The small molecule below binds the protein below.
Small molecule (SMILES): CC(C)CCC[C@@H](C)[C@H]1CC[C@H]2[C@@H]3CC=C4C[C@@H](OC(=O)CCC(=O)O)CC[C@]4(C)[C@H]3CC[C@]12C

Binding-site contacts:
Ligand atom CAA contacts residue ILE188 of chain 1.A at 4.1 Å (hydrophobic).
Ligand atom OAG contacts residue ALA176 of chain 1.A at 3.9 Å.
Ligand atom CAX contacts residue ARG175 of chain 1.A at 4.0 Å.
Ligand atom CAZ contacts residue ILE179 of chain 1.A at 3.9 Å (hydrophobic).
Ligand atom CAR contacts residue ALA176 of chain 1.A at 3.7 Å (hydrophobic).
Ligand atom CAN contacts residue ILE184 of chain 1.A at 4.3 Å (hydrophobic).
Ligand atom CAK contacts residue ILE179 of chain 1.A at 4.3 Å (hydrophobic).
Ligand atom CAB contacts residue ILE184 of chain 1.A at 4.4 Å (hydrophobic).
Ligand atom CAY contacts residue ALA176 of chain 1.A at 4.3 Å (hydrophobic).
Ligand atom CAD contacts residue ALA180 of chain 1.A at 3.7 Å (hydrophobic).
Ligand atom CAI contacts residue ILE179 of chain 1.A at 3.8 Å (hydrophobic).
Ligand atom OAG contacts residue ARG175 of chain 1.A at 4.2 Å.
Ligand atom CAN contacts residue ILE188 of chain 1.A at 4.4 Å (hydrophobic).
Ligand atom CAA contacts residue ILE184 of chain 1.A at 4.4 Å (hydrophobic).
Ligand atom OAF contacts residue ARG175 of chain 1.A at 4.0 Å.
Ligand atom CAV contacts residue ILE179 of chain 1.A at 3.6 Å (hydrophobic).
Ligand atom CAD contacts residue ALA176 of chain 1.A at 3.8 Å (hydrophobic).
Ligand atom OAG contacts residue ILE179 of chain 1.A at 3.5 Å.
Ligand atom CAQ contacts residue ILE183 of chain 1.A at 4.1 Å (hydrophobic).
Ligand atom OAW contacts residue ALA176 of chain 1.A at 4.4 Å.
Ligand atom CAD contacts residue ILE179 of chain 1.A at 4.0 Å (hydrophobic).
Ligand atom OAH contacts residue ALA176 of chain 1.A at 4.2 Å.
Ligand atom CAL contacts residue ARG175 of chain 1.A at 3.9 Å.
Ligand atom OAH contacts residue ARG175 of chain 1.A at 4.1 Å.

Sequence of chain 1.A:
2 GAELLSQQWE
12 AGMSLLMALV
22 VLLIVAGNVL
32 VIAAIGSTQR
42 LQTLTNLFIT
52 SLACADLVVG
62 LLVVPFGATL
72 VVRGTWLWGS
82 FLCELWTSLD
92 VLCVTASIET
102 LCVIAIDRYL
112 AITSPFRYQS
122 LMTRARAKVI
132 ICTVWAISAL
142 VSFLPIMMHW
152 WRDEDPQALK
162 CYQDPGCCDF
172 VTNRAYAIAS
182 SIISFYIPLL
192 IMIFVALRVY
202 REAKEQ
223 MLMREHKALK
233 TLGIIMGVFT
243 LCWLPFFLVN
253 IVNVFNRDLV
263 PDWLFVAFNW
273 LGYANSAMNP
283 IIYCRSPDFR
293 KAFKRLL